Sequence of chain 2.A:
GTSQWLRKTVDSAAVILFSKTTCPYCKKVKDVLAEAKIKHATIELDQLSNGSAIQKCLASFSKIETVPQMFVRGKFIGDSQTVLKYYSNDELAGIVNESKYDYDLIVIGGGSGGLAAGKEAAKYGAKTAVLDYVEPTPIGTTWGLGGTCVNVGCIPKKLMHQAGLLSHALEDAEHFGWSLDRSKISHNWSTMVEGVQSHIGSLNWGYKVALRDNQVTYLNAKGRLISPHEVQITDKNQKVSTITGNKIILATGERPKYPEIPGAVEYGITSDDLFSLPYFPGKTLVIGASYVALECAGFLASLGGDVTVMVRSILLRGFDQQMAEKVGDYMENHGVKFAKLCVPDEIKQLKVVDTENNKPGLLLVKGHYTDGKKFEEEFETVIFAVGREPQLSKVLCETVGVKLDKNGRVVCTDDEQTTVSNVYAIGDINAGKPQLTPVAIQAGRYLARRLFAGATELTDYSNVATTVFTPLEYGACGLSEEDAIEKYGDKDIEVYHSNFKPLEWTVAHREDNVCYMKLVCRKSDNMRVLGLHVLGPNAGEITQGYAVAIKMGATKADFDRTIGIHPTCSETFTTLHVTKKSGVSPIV

Binding-site contacts:
Ligand atom C1 contacts residue THR472 of chain 2.A at 3.9 Å.
Ligand atom O4 contacts residue PRO440 of chain 2.A at 3.8 Å.
Ligand atom C1 contacts residue PRO440 of chain 2.A at 3.6 Å (hydrophobic).
Ligand atom C3 contacts residue PRO440 of chain 2.A at 3.7 Å (hydrophobic).
Ligand atom C8 contacts residue PHE325 of chain 2.A at 3.7 Å (hydrophobic).
Ligand atom C10 contacts residue GLN441 of chain 2.A at 4.1 Å.
Ligand atom O contacts residue PRO440 of chain 2.A at 4.2 Å.
Ligand atom C contacts residue VAL470 of chain 2.A at 3.1 Å (hydrophobic).
Ligand atom C10 contacts residue LEU442 of chain 2.A at 4.2 Å (hydrophobic).
Ligand atom O4 contacts residue LYS439 of chain 2.A at 4.1 Å.
Ligand atom C9 contacts residue THR472 of chain 2.A at 4.4 Å.
Ligand atom C8 contacts residue THR472 of chain 2.A at 4.2 Å.
Ligand atom C9 contacts residue LEU442 of chain 2.A at 4.1 Å (hydrophobic).
Ligand atom O4 contacts residue GLY438 of chain 2.A at 3.8 Å.
Ligand atom C2 contacts residue PRO440 of chain 2.A at 4.2 Å (hydrophobic).
Ligand atom C9 contacts residue PHE325 of chain 2.A at 4.0 Å (hydrophobic).
Ligand atom O1 contacts residue PRO440 of chain 2.A at 3.2 Å.
Ligand atom O1 contacts residue THR472 of chain 2.A at 4.0 Å.
Ligand atom C1 contacts residue LEU442 of chain 2.A at 4.2 Å (hydrophobic).
Ligand atom C contacts residue THR472 of chain 2.A at 3.8 Å.
Ligand atom O contacts residue VAL470 of chain 2.A at 3.5 Å (h-bond).
Ligand atom C10 contacts residue TYR297 of chain 2.A at 3.8 Å (hydrophobic).
Ligand atom O contacts residue THR472 of chain 2.A at 3.1 Å.
Ligand atom C9 contacts residue TYR297 of chain 2.A at 4.1 Å (hydrophobic).
Ligand atom O1 contacts residue LEU442 of chain 2.A at 3.5 Å.
Ligand atom O1 contacts residue GLN441 of chain 2.A at 4.2 Å.
Ligand atom O contacts residue LEU442 of chain 2.A at 4.1 Å.
Ligand atom O3 contacts residue GLN441 of chain 2.A at 4.3 Å.

The small molecule below binds the protein below.
Small molecule (SMILES): COC(=O)[C@@H]1C[C@H](O)CN1C(=O)c1ccco1